Sequence of chain 1.A:
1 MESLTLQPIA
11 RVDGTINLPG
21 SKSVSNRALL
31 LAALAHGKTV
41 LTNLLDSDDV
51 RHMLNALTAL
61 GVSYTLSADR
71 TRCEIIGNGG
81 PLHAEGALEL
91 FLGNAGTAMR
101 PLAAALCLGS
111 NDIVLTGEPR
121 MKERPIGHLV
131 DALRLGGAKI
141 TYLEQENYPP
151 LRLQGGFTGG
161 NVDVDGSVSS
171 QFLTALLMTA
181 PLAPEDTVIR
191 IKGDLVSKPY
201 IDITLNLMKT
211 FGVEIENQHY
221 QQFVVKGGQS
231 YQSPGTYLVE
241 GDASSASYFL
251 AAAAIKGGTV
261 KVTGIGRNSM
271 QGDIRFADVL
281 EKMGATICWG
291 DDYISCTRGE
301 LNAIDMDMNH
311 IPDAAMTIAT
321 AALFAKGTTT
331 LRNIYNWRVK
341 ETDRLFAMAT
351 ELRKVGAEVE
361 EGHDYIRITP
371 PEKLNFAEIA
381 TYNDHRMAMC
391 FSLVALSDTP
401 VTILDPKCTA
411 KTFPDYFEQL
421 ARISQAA

This protein binds this small molecule.
Small molecule (SMILES): O=C(O)C[NH2+]CP(=O)(O)O

Binding-site contacts:
Ligand atom P1 contacts residue GLY96 of chain 1.A at 3.5 Å.
Ligand atom O3 contacts residue ASN94 of chain 1.A at 3.1 Å (h-bond).
Ligand atom C1 contacts residue ARG124 of chain 1.A at 3.4 Å.
Ligand atom O3 contacts residue ARG124 of chain 1.A at 2.9 Å (salt-bridge).
Ligand atom O1 contacts residue GLN171 of chain 1.A at 3.8 Å.
Ligand atom O5 contacts residue ASP313 of chain 1.A at 3.1 Å.
Ligand atom O5 contacts residue ARG386 of chain 1.A at 2.6 Å (salt-bridge).
Ligand atom P1 contacts residue ARG124 of chain 1.A at 3.5 Å.
Ligand atom P1 contacts residue GLN171 of chain 1.A at 3.8 Å.
Ligand atom N1 contacts residue GLU341 of chain 1.A at 2.9 Å (salt-bridge).
Ligand atom C3 contacts residue ARG386 of chain 1.A at 3.4 Å.
Ligand atom O3 contacts residue GLY96 of chain 1.A at 2.8 Å (h-bond).
Ligand atom C2 contacts residue GLU341 of chain 1.A at 3.0 Å.
Ligand atom C3 contacts residue ASP313 of chain 1.A at 3.2 Å.
Ligand atom C1 contacts residue S3P1 of chain 1.B at 3.5 Å.
Ligand atom N1 contacts residue S3P1 of chain 1.B at 2.8 Å (h-bond).
Ligand atom C3 contacts residue HIS385 of chain 1.A at 3.7 Å.
Ligand atom O4 contacts residue ASP313 of chain 1.A at 3.4 Å (salt-bridge).
Ligand atom O1 contacts residue THR97 of chain 1.A at 3.8 Å.
Ligand atom C1 contacts residue GLU341 of chain 1.A at 3.5 Å.
Ligand atom C2 contacts residue S3P1 of chain 1.B at 3.1 Å.
Ligand atom C3 contacts residue GLU341 of chain 1.A at 3.5 Å.
Ligand atom O2 contacts residue ARG124 of chain 1.A at 2.9 Å (salt-bridge).
Ligand atom O4 contacts residue LYS22 of chain 1.A at 2.9 Å (salt-bridge).
Ligand atom O2 contacts residue GLN171 of chain 1.A at 2.9 Å (h-bond).
Ligand atom O3 contacts residue LYS411 of chain 1.A at 2.9 Å (salt-bridge).
Ligand atom N1 contacts residue LYS22 of chain 1.A at 3.5 Å (salt-bridge).
Ligand atom C2 contacts residue ARG344 of chain 1.A at 3.4 Å.
Ligand atom O1 contacts residue S3P1 of chain 1.B at 3.4 Å (h-bond).
Ligand atom C3 contacts residue S3P1 of chain 1.B at 3.2 Å.
Ligand atom C3 contacts residue ARG344 of chain 1.A at 3.5 Å.
Ligand atom O4 contacts residue HIS385 of chain 1.A at 3.3 Å.
Ligand atom O3 contacts residue GLU341 of chain 1.A at 3.8 Å.
Ligand atom O2 contacts residue GLY96 of chain 1.A at 3.2 Å.
Ligand atom O4 contacts residue GLU341 of chain 1.A at 3.5 Å (salt-bridge).
Ligand atom O1 contacts residue LYS22 of chain 1.A at 2.9 Å (salt-bridge).
Ligand atom O5 contacts residue ARG344 of chain 1.A at 2.8 Å (salt-bridge).
Ligand atom O4 contacts residue S3P1 of chain 1.B at 3.1 Å (h-bond).
Ligand atom C2 contacts residue ASP313 of chain 1.A at 3.7 Å.
Ligand atom O4 contacts residue ARG386 of chain 1.A at 3.1 Å (salt-bridge).